This protein binds this small molecule.
Small molecule (SMILES): Cc1cc(CCCOc2c(C)cc(-c3noc(C(F)(F)F)n3)cc2C)on1

Binding-site contacts:
Ligand atom CM4 contacts residue TYR142 of chain 5.A at 3.5 Å (hydrophobic).
Ligand atom C6B contacts residue LEU181 of chain 5.A at 3.4 Å (hydrophobic).
Ligand atom C5B contacts residue TYR144 of chain 5.A at 3.5 Å (hydrophobic).
Ligand atom F3 contacts residue SER167 of chain 5.A at 3.8 Å.
Ligand atom CM6 contacts residue LEU184 of chain 5.A at 3.0 Å (hydrophobic).
Ligand atom CM2 contacts residue ILE122 of chain 5.A at 3.5 Å (hydrophobic).
Ligand atom F2 contacts residue TYR142 of chain 5.A at 3.6 Å.
Ligand atom C4B contacts residue LEU181 of chain 5.A at 3.5 Å (hydrophobic).
Ligand atom C1C contacts residue MET214 of chain 5.A at 3.5 Å (hydrophobic).
Ligand atom C1B contacts residue LEU181 of chain 5.A at 3.7 Å (hydrophobic).
Ligand atom C1B contacts residue ILE98 of chain 5.A at 3.6 Å (hydrophobic).
Ligand atom C2A contacts residue PHE179 of chain 5.A at 3.6 Å (hydrophobic).
Ligand atom F1 contacts residue TYR142 of chain 5.A at 3.6 Å.
Ligand atom F2 contacts residue VAL168 of chain 5.A at 2.6 Å.
Ligand atom C5B contacts residue LEU181 of chain 5.A at 3.4 Å (hydrophobic).
Ligand atom O1 contacts residue MET214 of chain 5.A at 3.5 Å (h-bond).
Ligand atom F3 contacts residue TYR144 of chain 5.A at 2.9 Å.
Ligand atom O1B contacts residue ILE98 of chain 5.A at 3.0 Å.
Ligand atom CM6 contacts residue MET214 of chain 5.A at 3.5 Å (hydrophobic).
Ligand atom C4 contacts residue TYR190 of chain 5.A at 3.4 Å (hydrophobic).
Ligand atom O1A contacts residue TYR144 of chain 5.A at 3.1 Å.
Ligand atom F3 contacts residue MET143 of chain 5.A at 3.3 Å.
Ligand atom C3A contacts residue TYR144 of chain 5.A at 3.4 Å (hydrophobic).
Ligand atom F1 contacts residue PHE179 of chain 5.A at 3.8 Å.
Ligand atom N1A contacts residue LEU181 of chain 5.A at 3.7 Å.
Ligand atom F1 contacts residue LEU217 of chain 5.A at 3.4 Å.
Ligand atom F3 contacts residue TYR142 of chain 5.A at 2.8 Å.
Ligand atom C3A contacts residue PHE179 of chain 5.A at 3.4 Å (hydrophobic).
Ligand atom N3A contacts residue PHE179 of chain 5.A at 3.2 Å.
Ligand atom F3 contacts residue ALA166 of chain 5.A at 2.8 Å.
Ligand atom C2A contacts residue TYR144 of chain 5.A at 3.5 Å (hydrophobic).
Ligand atom CM3 contacts residue ASN212 of chain 5.A at 3.5 Å.
Ligand atom CM3 contacts residue TYR190 of chain 5.A at 3.5 Å (hydrophobic).
Ligand atom N1A contacts residue TYR144 of chain 5.A at 3.1 Å.
Ligand atom F2 contacts residue PHE179 of chain 5.A at 3.3 Å.
Ligand atom CM4 contacts residue PHE179 of chain 5.A at 3.8 Å (hydrophobic).
Ligand atom N1A contacts residue PHE179 of chain 5.A at 3.7 Å.
Ligand atom CM6 contacts residue TYR144 of chain 5.A at 3.3 Å (hydrophobic).
Ligand atom N3A contacts residue TYR144 of chain 5.A at 3.7 Å.
Ligand atom C5 contacts residue MET214 of chain 5.A at 3.5 Å (hydrophobic).

Sequence of chain 5.A:
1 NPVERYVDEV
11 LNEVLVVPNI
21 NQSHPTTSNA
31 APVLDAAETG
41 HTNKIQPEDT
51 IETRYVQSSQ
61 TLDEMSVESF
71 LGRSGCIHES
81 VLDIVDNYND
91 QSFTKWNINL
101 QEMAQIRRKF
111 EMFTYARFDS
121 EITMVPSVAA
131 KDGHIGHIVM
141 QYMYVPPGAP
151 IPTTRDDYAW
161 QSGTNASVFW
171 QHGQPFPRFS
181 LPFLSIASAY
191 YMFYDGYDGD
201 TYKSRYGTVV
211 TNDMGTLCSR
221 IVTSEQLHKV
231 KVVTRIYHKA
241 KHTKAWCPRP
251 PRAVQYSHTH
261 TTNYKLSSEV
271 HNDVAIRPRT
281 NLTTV

Sequence of chain 5.C:
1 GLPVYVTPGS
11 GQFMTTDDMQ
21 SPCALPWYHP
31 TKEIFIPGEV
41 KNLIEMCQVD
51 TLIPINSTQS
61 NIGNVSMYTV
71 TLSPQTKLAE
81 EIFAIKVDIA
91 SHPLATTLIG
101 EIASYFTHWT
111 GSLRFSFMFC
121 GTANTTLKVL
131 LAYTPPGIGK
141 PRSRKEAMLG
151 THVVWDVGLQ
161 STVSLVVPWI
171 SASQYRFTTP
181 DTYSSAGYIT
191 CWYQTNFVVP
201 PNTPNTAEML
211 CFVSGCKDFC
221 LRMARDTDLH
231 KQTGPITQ